Sequence of chain 1.A:
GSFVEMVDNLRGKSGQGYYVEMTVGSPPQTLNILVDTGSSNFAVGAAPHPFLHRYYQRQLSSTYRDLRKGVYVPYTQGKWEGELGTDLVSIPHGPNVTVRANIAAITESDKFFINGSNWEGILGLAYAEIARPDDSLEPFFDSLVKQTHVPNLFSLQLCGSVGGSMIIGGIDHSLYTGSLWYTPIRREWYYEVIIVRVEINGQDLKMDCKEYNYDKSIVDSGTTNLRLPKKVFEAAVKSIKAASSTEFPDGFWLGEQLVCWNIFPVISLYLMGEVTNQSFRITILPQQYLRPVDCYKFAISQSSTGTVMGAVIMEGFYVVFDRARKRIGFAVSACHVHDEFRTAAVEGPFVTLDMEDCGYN

Binding-site contacts:
Ligand atom C5 contacts residue ASP251 of chain 1.A at 3.4 Å.
Ligand atom C16 contacts residue GLY253 of chain 1.A at 3.5 Å.
Ligand atom C12 contacts residue PHE131 of chain 1.A at 4.0 Å (hydrophobic).
Ligand atom C20 contacts residue ASP55 of chain 1.A at 3.8 Å.
Ligand atom N3 contacts residue ASP251 of chain 1.A at 2.9 Å (salt-bridge).
Ligand atom C7 contacts residue ILE141 of chain 1.A at 3.4 Å (hydrophobic).
Ligand atom C19 contacts residue LEU53 of chain 1.A at 3.8 Å (hydrophobic).
Ligand atom O2 contacts residue GLN35 of chain 1.A at 3.5 Å.
Ligand atom C19 contacts residue VAL54 of chain 1.A at 3.8 Å (hydrophobic).
Ligand atom O2 contacts residue GLY253 of chain 1.A at 3.7 Å.
Ligand atom C13 contacts residue TYR94 of chain 1.A at 3.6 Å (hydrophobic).
Ligand atom C17 contacts residue GLN35 of chain 1.A at 4.0 Å.
Ligand atom C17 contacts residue GLY34 of chain 1.A at 3.9 Å.
Ligand atom N3 contacts residue GLY253 of chain 1.A at 3.6 Å.
Ligand atom C3 contacts residue ASP55 of chain 1.A at 3.6 Å.
Ligand atom C16 contacts residue GLY36 of chain 1.A at 4.0 Å.
Ligand atom C8 contacts residue PHE131 of chain 1.A at 3.9 Å (hydrophobic).
Ligand atom C4 contacts residue ASP251 of chain 1.A at 3.9 Å.
Ligand atom C9 contacts residue ILE141 of chain 1.A at 3.0 Å (hydrophobic).
Ligand atom C18 contacts residue SER252 of chain 1.A at 4.0 Å.
Ligand atom C18 contacts residue GLY36 of chain 1.A at 3.8 Å.
Ligand atom C20 contacts residue ILE141 of chain 1.A at 3.8 Å (hydrophobic).
Ligand atom C6 contacts residue ASP55 of chain 1.A at 3.7 Å.
Ligand atom C12 contacts residue TYR94 of chain 1.A at 3.9 Å (hydrophobic).
Ligand atom C6 contacts residue SER58 of chain 1.A at 4.0 Å.
Ligand atom C19 contacts residue GLY253 of chain 1.A at 3.5 Å.
Ligand atom C9 contacts residue ASP55 of chain 1.A at 3.7 Å.
Ligand atom C4 contacts residue ASP55 of chain 1.A at 3.4 Å.
Ligand atom C17 contacts residue GLY253 of chain 1.A at 3.6 Å.
Ligand atom C5 contacts residue THR254 of chain 1.A at 3.4 Å.
Ligand atom C19 contacts residue ASP55 of chain 1.A at 3.9 Å.
Ligand atom N3 contacts residue ASP55 of chain 1.A at 2.7 Å (salt-bridge).
Ligand atom C18 contacts residue GLY253 of chain 1.A at 3.4 Å.
Ligand atom C15 contacts residue GLY253 of chain 1.A at 3.5 Å.
Ligand atom N1 contacts residue ASP55 of chain 1.A at 2.6 Å (salt-bridge).
Ligand atom N3 contacts residue GLY57 of chain 1.A at 3.9 Å.
Ligand atom C21 contacts residue TYR94 of chain 1.A at 3.6 Å (hydrophobic).
Ligand atom O2 contacts residue GLY36 of chain 1.A at 3.3 Å.
Ligand atom C8 contacts residue ILE141 of chain 1.A at 3.5 Å (hydrophobic).
Ligand atom C13 contacts residue PHE131 of chain 1.A at 3.5 Å (hydrophobic).

A small-molecule ligand and the protein it binds are described below.
Small molecule (SMILES): COc1cccc(-c2cccc([C@@H]3C[C@@H]3c3cc(=O)n(C)c(N)n3)c2)c1